Sequence of chain 1.A:
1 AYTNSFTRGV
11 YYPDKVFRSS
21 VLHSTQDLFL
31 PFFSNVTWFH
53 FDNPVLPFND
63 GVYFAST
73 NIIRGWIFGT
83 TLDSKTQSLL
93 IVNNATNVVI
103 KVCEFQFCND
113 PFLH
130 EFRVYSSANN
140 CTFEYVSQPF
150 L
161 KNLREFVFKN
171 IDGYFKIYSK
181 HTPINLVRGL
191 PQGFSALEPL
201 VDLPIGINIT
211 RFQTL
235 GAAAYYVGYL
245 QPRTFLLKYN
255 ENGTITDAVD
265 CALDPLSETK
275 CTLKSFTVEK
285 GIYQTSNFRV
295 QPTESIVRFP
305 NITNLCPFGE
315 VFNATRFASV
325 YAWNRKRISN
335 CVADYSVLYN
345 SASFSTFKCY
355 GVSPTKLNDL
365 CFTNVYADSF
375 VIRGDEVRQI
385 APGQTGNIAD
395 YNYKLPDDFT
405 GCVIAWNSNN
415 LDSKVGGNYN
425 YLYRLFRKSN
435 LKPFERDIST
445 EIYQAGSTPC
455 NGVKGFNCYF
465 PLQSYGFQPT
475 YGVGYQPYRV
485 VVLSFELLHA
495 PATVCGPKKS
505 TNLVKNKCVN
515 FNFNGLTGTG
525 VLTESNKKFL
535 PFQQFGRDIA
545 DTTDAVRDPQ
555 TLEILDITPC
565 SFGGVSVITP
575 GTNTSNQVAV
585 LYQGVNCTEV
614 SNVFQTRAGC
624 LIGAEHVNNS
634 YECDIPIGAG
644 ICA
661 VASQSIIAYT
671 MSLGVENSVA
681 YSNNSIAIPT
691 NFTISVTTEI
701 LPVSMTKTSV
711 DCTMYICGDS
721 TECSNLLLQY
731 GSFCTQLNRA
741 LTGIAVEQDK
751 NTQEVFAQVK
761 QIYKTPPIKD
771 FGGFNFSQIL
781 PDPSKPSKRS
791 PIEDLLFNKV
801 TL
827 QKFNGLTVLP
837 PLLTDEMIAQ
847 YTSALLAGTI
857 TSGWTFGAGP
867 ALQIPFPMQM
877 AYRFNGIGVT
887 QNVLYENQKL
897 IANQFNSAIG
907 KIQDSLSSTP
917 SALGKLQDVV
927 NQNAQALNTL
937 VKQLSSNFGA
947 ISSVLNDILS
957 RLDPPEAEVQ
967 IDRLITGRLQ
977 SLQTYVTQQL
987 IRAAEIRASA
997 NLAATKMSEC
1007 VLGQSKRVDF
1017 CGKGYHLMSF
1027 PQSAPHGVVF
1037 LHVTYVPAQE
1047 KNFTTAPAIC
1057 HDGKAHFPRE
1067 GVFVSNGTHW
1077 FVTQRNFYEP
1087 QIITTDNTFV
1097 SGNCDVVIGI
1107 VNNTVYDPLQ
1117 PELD

A small-molecule ligand and the protein it binds are described below.
Small molecule (SMILES): CC(=O)N[C@@H]1[C@@H](O)[C@H](O)[C@@H](CO)O[C@H]1O

Binding-site contacts:
Ligand atom C2 contacts residue ASN256 of chain 1.A at 2.7 Å.
Ligand atom C1 contacts residue ASN256 of chain 1.A at 1.5 Å.
Ligand atom C4 contacts residue ASN256 of chain 1.A at 4.2 Å.
Ligand atom C5 contacts residue ASN256 of chain 1.A at 3.6 Å.
Ligand atom C8 contacts residue LYS532 of chain 1.C at 4.0 Å.
Ligand atom O7 contacts residue ASN256 of chain 1.A at 4.1 Å.
Ligand atom O5 contacts residue ASN256 of chain 1.A at 2.3 Å (h-bond).
Ligand atom C7 contacts residue ASN256 of chain 1.A at 3.9 Å.
Ligand atom N2 contacts residue GLU255 of chain 1.A at 4.4 Å.
Ligand atom C3 contacts residue ASN256 of chain 1.A at 4.0 Å.
Ligand atom N2 contacts residue ASN256 of chain 1.A at 3.3 Å (h-bond).
Ligand atom C2 contacts residue GLU255 of chain 1.A at 4.4 Å.

Sequence of chain 1.C:
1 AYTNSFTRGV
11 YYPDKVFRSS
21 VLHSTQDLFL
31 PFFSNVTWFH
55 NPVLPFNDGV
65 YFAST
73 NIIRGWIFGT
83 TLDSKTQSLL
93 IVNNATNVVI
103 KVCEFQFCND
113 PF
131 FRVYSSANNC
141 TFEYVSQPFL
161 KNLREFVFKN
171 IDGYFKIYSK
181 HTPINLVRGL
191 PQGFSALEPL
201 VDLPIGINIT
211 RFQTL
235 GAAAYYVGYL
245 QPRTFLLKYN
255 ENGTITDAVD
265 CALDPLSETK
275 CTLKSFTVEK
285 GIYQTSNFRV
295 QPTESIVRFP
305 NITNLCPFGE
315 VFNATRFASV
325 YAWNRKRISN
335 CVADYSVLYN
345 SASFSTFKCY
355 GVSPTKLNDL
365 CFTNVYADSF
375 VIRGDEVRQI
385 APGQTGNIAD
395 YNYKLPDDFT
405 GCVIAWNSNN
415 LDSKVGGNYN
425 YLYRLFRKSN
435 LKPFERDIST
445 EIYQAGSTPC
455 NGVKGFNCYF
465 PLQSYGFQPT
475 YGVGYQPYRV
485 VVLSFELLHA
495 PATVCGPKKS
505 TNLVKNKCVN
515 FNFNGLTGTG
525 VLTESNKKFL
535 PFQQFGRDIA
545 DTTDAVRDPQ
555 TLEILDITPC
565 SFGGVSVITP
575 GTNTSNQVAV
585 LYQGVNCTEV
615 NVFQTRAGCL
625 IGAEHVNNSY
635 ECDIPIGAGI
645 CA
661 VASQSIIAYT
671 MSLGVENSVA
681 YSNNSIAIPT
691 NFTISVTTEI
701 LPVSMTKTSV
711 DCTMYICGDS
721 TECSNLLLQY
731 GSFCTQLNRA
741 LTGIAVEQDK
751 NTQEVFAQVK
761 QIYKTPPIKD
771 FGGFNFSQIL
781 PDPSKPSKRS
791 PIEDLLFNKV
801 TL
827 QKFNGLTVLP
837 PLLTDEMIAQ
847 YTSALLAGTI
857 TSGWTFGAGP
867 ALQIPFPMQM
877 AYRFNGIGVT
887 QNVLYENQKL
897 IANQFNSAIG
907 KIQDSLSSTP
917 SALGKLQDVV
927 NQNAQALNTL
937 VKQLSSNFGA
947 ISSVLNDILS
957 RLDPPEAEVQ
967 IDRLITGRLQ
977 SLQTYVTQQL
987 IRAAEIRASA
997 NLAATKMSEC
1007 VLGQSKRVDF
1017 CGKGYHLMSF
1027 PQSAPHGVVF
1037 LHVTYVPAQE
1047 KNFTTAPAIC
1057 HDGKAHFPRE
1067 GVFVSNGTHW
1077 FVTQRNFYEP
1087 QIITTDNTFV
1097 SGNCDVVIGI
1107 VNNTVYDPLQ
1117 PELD